Sequence of chain 1.A:
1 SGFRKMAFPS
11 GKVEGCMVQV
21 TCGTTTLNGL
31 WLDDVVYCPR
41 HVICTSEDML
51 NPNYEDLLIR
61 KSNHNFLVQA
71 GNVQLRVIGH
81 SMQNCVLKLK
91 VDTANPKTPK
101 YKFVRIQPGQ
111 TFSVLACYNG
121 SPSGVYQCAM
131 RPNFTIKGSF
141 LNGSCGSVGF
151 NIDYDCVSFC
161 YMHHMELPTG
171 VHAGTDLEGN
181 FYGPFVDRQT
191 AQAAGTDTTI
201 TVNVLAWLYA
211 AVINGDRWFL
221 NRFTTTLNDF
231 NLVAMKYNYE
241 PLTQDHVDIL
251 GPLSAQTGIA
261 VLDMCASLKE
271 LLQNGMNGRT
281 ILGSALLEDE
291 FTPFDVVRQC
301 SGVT

Sequence of chain 2.A:
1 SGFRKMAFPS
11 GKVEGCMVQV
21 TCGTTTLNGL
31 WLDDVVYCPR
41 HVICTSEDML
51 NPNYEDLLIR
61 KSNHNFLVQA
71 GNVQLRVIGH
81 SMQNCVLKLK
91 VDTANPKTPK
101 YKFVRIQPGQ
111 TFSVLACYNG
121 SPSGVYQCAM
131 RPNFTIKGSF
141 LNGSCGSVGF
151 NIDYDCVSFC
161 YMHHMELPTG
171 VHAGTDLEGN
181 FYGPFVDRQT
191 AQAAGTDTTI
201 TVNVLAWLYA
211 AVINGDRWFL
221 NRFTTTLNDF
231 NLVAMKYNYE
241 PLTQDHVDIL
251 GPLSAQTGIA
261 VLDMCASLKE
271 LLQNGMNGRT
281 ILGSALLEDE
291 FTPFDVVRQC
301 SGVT

The protein below binds the small molecule below.
Small molecule (SMILES): CCc1ccc2c(c1)[C@@H](O)C(=O)N2CC(=O)O

Binding-site contacts:
Ligand atom C2 contacts residue MET165 of chain 2.A at 4.0 Å (hydrophobic).
Ligand atom C11 contacts residue HIS41 of chain 2.A at 3.3 Å.
Ligand atom C4 contacts residue HIS164 of chain 2.A at 3.4 Å.
Ligand atom C5 contacts residue CYS145 of chain 2.A at 3.7 Å (hydrophobic).
Ligand atom O2 contacts residue GLY143 of chain 2.A at 3.3 Å (h-bond).
Ligand atom O2 contacts residue CYS145 of chain 2.A at 3.0 Å (h-bond).
Ligand atom O1 contacts residue PHE140 of chain 2.A at 3.9 Å.
Ligand atom C8 contacts residue ASN142 of chain 2.A at 3.5 Å.
Ligand atom C contacts residue MET49 of chain 2.A at 3.5 Å (hydrophobic).
Ligand atom C3 contacts residue CYS145 of chain 2.A at 3.9 Å (hydrophobic).
Ligand atom C3 contacts residue HIS41 of chain 2.A at 3.7 Å.
Ligand atom O contacts residue PHE140 of chain 2.A at 2.8 Å (h-bond).
Ligand atom O1 contacts residue SER144 of chain 2.A at 4.0 Å.
Ligand atom C1 contacts residue MET49 of chain 2.A at 3.8 Å (hydrophobic).
Ligand atom O contacts residue LEU141 of chain 2.A at 3.7 Å.
Ligand atom C9 contacts residue LEU141 of chain 2.A at 3.8 Å (hydrophobic).
Ligand atom C11 contacts residue CYS145 of chain 2.A at 1.8 Å (hydrophobic).
Ligand atom O2 contacts residue LEU141 of chain 2.A at 3.7 Å.
Ligand atom C contacts residue HIS164 of chain 2.A at 3.4 Å.
Ligand atom C8 contacts residue LEU141 of chain 2.A at 3.6 Å (hydrophobic).
Ligand atom C4 contacts residue HIS41 of chain 2.A at 3.8 Å.
Ligand atom C9 contacts residue PHE140 of chain 2.A at 3.8 Å (hydrophobic).
Ligand atom C9 contacts residue GLU166 of chain 2.A at 3.8 Å.
Ligand atom C11 contacts residue HIS164 of chain 2.A at 3.7 Å.
Ligand atom C2 contacts residue HIS164 of chain 2.A at 3.8 Å.
Ligand atom C9 contacts residue HIS163 of chain 2.A at 3.9 Å.
Ligand atom C contacts residue MET165 of chain 2.A at 3.6 Å (hydrophobic).
Ligand atom O3 contacts residue CYS145 of chain 2.A at 2.6 Å (h-bond).
Ligand atom C1 contacts residue MET165 of chain 2.A at 3.8 Å (hydrophobic).
Ligand atom C7 contacts residue GLU166 of chain 2.A at 3.5 Å.
Ligand atom O3 contacts residue HIS41 of chain 2.A at 2.5 Å (h-bond).
Ligand atom O1 contacts residue GLU166 of chain 2.A at 3.5 Å.
Ligand atom O1 contacts residue HIS163 of chain 2.A at 2.8 Å (h-bond).
Ligand atom C3 contacts residue HIS164 of chain 2.A at 3.1 Å.
Ligand atom C10 contacts residue CYS145 of chain 2.A at 2.5 Å (hydrophobic).
Ligand atom N contacts residue CYS145 of chain 2.A at 3.5 Å (h-bond).
Ligand atom O contacts residue GLU166 of chain 2.A at 3.2 Å (salt-bridge).
Ligand atom C4 contacts residue CYS145 of chain 2.A at 3.0 Å (hydrophobic).
Ligand atom O2 contacts residue SER144 of chain 2.A at 3.4 Å (h-bond).
Ligand atom C6 contacts residue GLU166 of chain 2.A at 3.5 Å.